Binding-site contacts:
Ligand atom O7 contacts residue ASN483 of chain 2.A at 4.5 Å.
Ligand atom O5 contacts residue SER480 of chain 2.A at 4.3 Å.
Ligand atom C2 contacts residue GLY479 of chain 2.A at 4.2 Å.
Ligand atom O6 contacts residue THR485 of chain 2.A at 4.2 Å.
Ligand atom C6 contacts residue ALA476 of chain 2.A at 4.4 Å (hydrophobic).
Ligand atom C2 contacts residue ASN483 of chain 2.A at 2.6 Å.
Ligand atom O5 contacts residue ASN483 of chain 2.A at 2.2 Å (h-bond).
Ligand atom C5 contacts residue ASN483 of chain 2.A at 3.5 Å.
Ligand atom C4 contacts residue GLY479 of chain 2.A at 4.2 Å.
Ligand atom C3 contacts residue ASN483 of chain 2.A at 3.9 Å.
Ligand atom O5 contacts residue GLY479 of chain 2.A at 4.1 Å.
Ligand atom O4 contacts residue ALA476 of chain 2.A at 4.3 Å.
Ligand atom O3 contacts residue GLY479 of chain 2.A at 4.0 Å.
Ligand atom C4 contacts residue ASN483 of chain 2.A at 4.2 Å.
Ligand atom C4 contacts residue ALA476 of chain 2.A at 4.4 Å (hydrophobic).
Ligand atom C7 contacts residue ASN483 of chain 2.A at 4.1 Å.
Ligand atom C1 contacts residue GLY479 of chain 2.A at 4.1 Å.
Ligand atom O6 contacts residue ASN483 of chain 2.A at 4.3 Å.
Ligand atom C1 contacts residue ASN483 of chain 2.A at 1.5 Å.
Ligand atom N2 contacts residue ASN483 of chain 2.A at 3.3 Å (h-bond).
Ligand atom C3 contacts residue GLY479 of chain 2.A at 4.4 Å.
Ligand atom O3 contacts residue ARG482 of chain 2.A at 3.7 Å.

Sequence of chain 2.A:
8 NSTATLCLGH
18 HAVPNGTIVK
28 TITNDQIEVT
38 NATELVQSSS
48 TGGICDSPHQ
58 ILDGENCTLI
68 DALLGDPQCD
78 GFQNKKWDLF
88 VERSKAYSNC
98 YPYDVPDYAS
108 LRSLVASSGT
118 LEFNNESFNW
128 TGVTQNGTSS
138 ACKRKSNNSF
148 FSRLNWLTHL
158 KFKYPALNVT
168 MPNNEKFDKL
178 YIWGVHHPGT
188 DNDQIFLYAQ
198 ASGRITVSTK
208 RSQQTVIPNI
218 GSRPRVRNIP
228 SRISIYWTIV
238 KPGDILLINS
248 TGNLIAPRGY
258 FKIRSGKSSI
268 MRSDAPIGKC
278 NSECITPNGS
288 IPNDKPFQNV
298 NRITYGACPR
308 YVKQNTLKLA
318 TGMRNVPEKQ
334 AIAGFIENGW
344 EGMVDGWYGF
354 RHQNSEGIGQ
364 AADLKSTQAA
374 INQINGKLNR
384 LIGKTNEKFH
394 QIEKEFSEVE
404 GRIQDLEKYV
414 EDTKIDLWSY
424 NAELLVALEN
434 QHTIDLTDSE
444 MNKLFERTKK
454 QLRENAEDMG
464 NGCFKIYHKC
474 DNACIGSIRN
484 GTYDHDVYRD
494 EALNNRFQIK

This small molecule binds to this protein.
Small molecule (SMILES): CC(=O)N[C@@H]1[C@@H](O)[C@H](O)[C@@H](CO)O[C@H]1O